This small molecule binds to this protein.
Small molecule (SMILES): OC[C@H]1O[C@@H](O[C@H]2[C@@H](OC[C@H]3O[C@@H](O[C@H]4[C@H](O)[C@@H](O)[C@H](O[C@H]5[C@H](O)[C@@H](O)[C@H](O)O[C@@H]5CO)O[C@@H]4CO[C@H]4OC[C@@H](O)[C@H](O)[C@H]4O[C@@H]4O[C@H](CO)[C@H](O)[C@H](O)[C@H]4O)[C@H](O)[C@@H](O)[C@@H]3O)OC[C@@H](O)[C@@H]2O)[C@H](O)[C@@H](O)[C@H]1O

Binding-site contacts:
Ligand atom O4 contacts residue ASN248 of chain 1.A at 3.2 Å (h-bond).
Ligand atom C5 contacts residue ASP410 of chain 1.A at 3.8 Å.
Ligand atom O5 contacts residue TRP345 of chain 1.A at 3.4 Å.
Ligand atom O4 contacts residue ASP410 of chain 1.A at 2.7 Å (salt-bridge).
Ligand atom O4 contacts residue THR433 of chain 1.A at 2.7 Å (h-bond).
Ligand atom C4 contacts residue ASP410 of chain 1.A at 3.2 Å.
Ligand atom O6 contacts residue ARG341 of chain 1.A at 3.5 Å.
Ligand atom O2 contacts residue ASN248 of chain 1.A at 3.5 Å (h-bond).
Ligand atom O4 contacts residue HIS344 of chain 1.A at 3.6 Å.
Ligand atom C3 contacts residue ASP410 of chain 1.A at 3.6 Å.
Ligand atom O4 contacts residue GOL1 of chain 1.D at 3.5 Å (h-bond).
Ligand atom O4 contacts residue TRP345 of chain 1.A at 3.7 Å.
Ligand atom C4 contacts residue TRP345 of chain 1.A at 3.8 Å (hydrophobic).
Ligand atom C1 contacts residue ARG341 of chain 1.A at 3.8 Å.
Ligand atom O3 contacts residue TYR22 of chain 1.A at 3.6 Å (h-bond).
Ligand atom O6 contacts residue ILE340 of chain 1.A at 2.8 Å (h-bond).
Ligand atom O4 contacts residue ASP410 of chain 1.A at 3.1 Å (salt-bridge).
Ligand atom O5 contacts residue TRP298 of chain 1.A at 3.7 Å.
Ligand atom C2 contacts residue GLY364 of chain 1.A at 3.8 Å.
Ligand atom C2 contacts residue TRP345 of chain 1.A at 3.5 Å (hydrophobic).
Ligand atom C4 contacts residue TRP298 of chain 1.A at 3.9 Å (hydrophobic).
Ligand atom C3 contacts residue TRP345 of chain 1.A at 3.8 Å (hydrophobic).
Ligand atom C6 contacts residue TRP298 of chain 1.A at 3.8 Å (hydrophobic).
Ligand atom C5 contacts residue ASN248 of chain 1.A at 3.6 Å.
Ligand atom O3 contacts residue THR433 of chain 1.A at 3.4 Å (h-bond).
Ligand atom O3 contacts residue GLY364 of chain 1.A at 2.6 Å (h-bond).
Ligand atom C5 contacts residue GOL1 of chain 1.D at 3.6 Å.
Ligand atom C1 contacts residue TRP298 of chain 1.A at 3.6 Å (hydrophobic).
Ligand atom O1 contacts residue TRP298 of chain 1.A at 3.8 Å.
Ligand atom C4 contacts residue ASP410 of chain 1.A at 3.5 Å.
Ligand atom O2 contacts residue HIS344 of chain 1.A at 2.9 Å (h-bond).
Ligand atom C5 contacts residue ASP410 of chain 1.A at 3.8 Å.
Ligand atom O3 contacts residue TRP345 of chain 1.A at 3.7 Å.
Ligand atom C6 contacts residue HIS344 of chain 1.A at 3.4 Å.
Ligand atom O2 contacts residue GLY364 of chain 1.A at 3.1 Å (h-bond).
Ligand atom C3 contacts residue GLY364 of chain 1.A at 3.6 Å.
Ligand atom O5 contacts residue ARG341 of chain 1.A at 3.3 Å (salt-bridge).
Ligand atom O3 contacts residue ASN248 of chain 1.A at 3.7 Å.
Ligand atom C4 contacts residue GOL1 of chain 1.D at 3.8 Å.
Ligand atom C5 contacts residue HIS344 of chain 1.A at 3.7 Å.

Sequence of chain 1.A:
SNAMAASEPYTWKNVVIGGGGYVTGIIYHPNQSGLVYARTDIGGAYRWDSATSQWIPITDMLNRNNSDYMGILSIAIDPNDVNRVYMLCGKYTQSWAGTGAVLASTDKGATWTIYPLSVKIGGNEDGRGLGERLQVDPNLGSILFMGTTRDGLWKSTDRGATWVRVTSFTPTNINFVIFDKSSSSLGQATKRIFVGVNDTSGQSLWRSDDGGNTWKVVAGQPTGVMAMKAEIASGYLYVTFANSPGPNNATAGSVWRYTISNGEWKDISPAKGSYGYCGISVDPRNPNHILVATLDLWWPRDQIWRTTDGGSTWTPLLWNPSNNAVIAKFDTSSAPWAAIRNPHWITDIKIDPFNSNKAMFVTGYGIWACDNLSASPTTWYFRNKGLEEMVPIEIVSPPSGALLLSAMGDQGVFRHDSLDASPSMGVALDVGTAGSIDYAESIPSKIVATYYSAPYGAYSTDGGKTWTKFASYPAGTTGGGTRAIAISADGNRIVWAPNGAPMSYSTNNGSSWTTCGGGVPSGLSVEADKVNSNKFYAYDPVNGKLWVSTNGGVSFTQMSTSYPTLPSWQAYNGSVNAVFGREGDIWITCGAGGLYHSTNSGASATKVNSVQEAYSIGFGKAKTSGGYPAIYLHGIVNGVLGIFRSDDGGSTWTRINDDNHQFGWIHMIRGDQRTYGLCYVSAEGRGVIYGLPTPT